Sequence of chain 1.B:
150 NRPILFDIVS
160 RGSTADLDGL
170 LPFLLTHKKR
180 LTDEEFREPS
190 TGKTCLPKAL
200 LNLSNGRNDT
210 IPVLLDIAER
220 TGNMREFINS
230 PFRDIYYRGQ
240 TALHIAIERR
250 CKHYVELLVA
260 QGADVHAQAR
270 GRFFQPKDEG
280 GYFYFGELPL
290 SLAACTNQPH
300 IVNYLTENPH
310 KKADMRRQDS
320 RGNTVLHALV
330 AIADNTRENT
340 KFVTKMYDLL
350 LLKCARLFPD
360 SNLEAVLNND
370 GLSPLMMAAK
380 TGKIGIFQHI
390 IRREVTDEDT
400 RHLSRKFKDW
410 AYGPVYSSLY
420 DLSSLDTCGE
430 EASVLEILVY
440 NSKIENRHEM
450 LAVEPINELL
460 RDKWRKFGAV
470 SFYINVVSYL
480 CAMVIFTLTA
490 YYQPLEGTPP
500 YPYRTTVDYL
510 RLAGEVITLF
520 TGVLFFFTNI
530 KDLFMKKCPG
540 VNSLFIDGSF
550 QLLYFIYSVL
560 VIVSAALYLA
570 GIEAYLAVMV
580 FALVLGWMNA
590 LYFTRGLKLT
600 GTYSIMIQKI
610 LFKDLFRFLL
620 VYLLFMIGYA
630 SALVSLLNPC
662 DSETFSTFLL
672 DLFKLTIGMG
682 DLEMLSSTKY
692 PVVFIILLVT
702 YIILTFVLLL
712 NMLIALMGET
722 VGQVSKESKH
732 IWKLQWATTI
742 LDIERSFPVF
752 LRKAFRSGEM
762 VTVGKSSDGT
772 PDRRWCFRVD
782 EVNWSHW

Binding-site contacts:
Ligand atom CAT contacts residue VAL693 of chain 1.B at 3.9 Å (hydrophobic).
Ligand atom CAC contacts residue VAL700 of chain 1.B at 3.7 Å (hydrophobic).
Ligand atom CAK contacts residue LEU671 of chain 1.D at 3.9 Å (hydrophobic).
Ligand atom CAI contacts residue LEU671 of chain 1.D at 3.9 Å (hydrophobic).
Ligand atom CAQ contacts residue PHE674 of chain 1.D at 4.0 Å (hydrophobic).
Ligand atom CBA contacts residue ILE704 of chain 1.B at 4.0 Å (hydrophobic).
Ligand atom CAI contacts residue LEU670 of chain 1.D at 4.3 Å (hydrophobic).
Ligand atom CAB contacts residue MET625 of chain 1.D at 4.2 Å (hydrophobic).
Ligand atom CAR contacts residue VAL693 of chain 1.B at 3.6 Å (hydrophobic).
Ligand atom CAP contacts residue PHE674 of chain 1.D at 3.8 Å (hydrophobic).
Ligand atom CAE contacts residue ILE696 of chain 1.B at 4.3 Å (hydrophobic).
Ligand atom CAE contacts residue VAL700 of chain 1.B at 3.5 Å (hydrophobic).
Ligand atom CAZ contacts residue SER667 of chain 1.D at 4.3 Å.
Ligand atom CAA contacts residue LEU618 of chain 1.D at 4.2 Å (hydrophobic).
Ligand atom CAI contacts residue SER667 of chain 1.D at 3.4 Å.
Ligand atom CBB contacts residue VAL700 of chain 1.B at 4.0 Å (hydrophobic).
Ligand atom CAQ contacts residue LEU670 of chain 1.D at 4.0 Å (hydrophobic).
Ligand atom CAK contacts residue LEU670 of chain 1.D at 3.5 Å (hydrophobic).
Ligand atom OAF contacts residue GLU664 of chain 1.D at 4.1 Å.
Ligand atom CAV contacts residue SER667 of chain 1.D at 4.3 Å.
Ligand atom CAD contacts residue ILE696 of chain 1.B at 3.4 Å (hydrophobic).
Ligand atom CAM contacts residue SER667 of chain 1.D at 3.6 Å.
Ligand atom CAA contacts residue ILE704 of chain 1.B at 3.3 Å (hydrophobic).
Ligand atom CAK contacts residue SER667 of chain 1.D at 4.2 Å.
Ligand atom CAB contacts residue TYR621 of chain 1.D at 3.4 Å (hydrophobic).
Ligand atom CBG contacts residue LEU670 of chain 1.D at 4.4 Å (hydrophobic).
Ligand atom CAE contacts residue PHE674 of chain 1.D at 4.4 Å (hydrophobic).

Sequence of chain 1.D:
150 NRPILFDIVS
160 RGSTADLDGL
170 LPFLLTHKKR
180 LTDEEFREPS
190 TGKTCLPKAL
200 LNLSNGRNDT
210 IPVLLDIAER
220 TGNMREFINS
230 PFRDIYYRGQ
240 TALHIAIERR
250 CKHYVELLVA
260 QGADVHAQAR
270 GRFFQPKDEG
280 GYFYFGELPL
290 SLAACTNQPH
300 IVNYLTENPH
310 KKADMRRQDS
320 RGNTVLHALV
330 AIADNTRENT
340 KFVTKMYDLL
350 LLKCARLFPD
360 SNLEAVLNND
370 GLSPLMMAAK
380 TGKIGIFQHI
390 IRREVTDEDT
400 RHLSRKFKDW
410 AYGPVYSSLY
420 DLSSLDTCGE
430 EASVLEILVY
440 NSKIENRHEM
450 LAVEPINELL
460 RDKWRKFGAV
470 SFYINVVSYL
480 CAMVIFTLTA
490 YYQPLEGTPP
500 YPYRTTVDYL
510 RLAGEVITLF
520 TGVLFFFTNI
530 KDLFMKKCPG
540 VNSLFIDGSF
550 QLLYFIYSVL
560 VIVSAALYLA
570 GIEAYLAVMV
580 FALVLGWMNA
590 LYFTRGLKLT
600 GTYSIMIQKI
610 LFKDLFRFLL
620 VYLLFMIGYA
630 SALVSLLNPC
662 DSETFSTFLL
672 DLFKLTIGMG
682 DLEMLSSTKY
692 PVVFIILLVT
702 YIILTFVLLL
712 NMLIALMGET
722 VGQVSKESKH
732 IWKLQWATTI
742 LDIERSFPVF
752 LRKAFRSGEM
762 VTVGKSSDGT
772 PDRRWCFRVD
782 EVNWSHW

The protein below binds the small molecule below.
Small molecule (SMILES): CC(C)CCC[C@@H](C)[C@H]1CC[C@H]2[C@@H]3CC=C4C[C@@H](OC(=O)CCC(=O)O)CC[C@]4(C)[C@H]3CC[C@]12C